Sequence of chain 1.E:
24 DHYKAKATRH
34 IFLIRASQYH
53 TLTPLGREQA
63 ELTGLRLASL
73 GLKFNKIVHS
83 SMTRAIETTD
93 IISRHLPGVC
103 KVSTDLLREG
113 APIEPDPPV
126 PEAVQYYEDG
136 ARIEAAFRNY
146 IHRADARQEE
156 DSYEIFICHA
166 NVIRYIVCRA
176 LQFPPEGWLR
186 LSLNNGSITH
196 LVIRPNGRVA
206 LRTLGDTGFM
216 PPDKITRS

Sequence of chain 1.L:
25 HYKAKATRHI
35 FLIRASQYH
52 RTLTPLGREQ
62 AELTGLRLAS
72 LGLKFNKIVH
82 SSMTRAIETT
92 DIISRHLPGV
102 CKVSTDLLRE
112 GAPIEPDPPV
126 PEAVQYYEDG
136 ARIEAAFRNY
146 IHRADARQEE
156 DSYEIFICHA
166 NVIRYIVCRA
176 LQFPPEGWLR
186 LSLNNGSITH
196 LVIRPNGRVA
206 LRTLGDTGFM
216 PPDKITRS

A small-molecule ligand and the protein it binds are described below.
Small molecule (SMILES): CC(C)[C@H](NC(=O)CN)C(=O)N[C@@H](CC1=CN=C2C=CC=CC12)C(=O)N[C@@H](CC(=O)O)C(=O)N1CCC[C@H]1C(=O)N[C@@H](CC(N)=O)C(=O)N[C@@H](CC1=CN=C2C=CC=CC12)C(=O)N[C@@H](CC(=O)O)C(=O)N[C@@H](CCCN=C(N)N)C(=O)N[C@@H](CCCN=C(N)N)C(=O)N[C@H](C=O)CCC(=O)O

Binding-site contacts:
Ligand atom O contacts residue ASP118 of chain 1.L at 3.1 Å (salt-bridge).
Ligand atom CB contacts residue ARG148 of chain 1.E at 3.6 Å.
Ligand atom CE3 contacts residue GLN177 of chain 1.E at 3.5 Å.
Ligand atom C contacts residue ASP118 of chain 1.L at 3.4 Å.
Ligand atom CD2 contacts residue GLN177 of chain 1.E at 3.5 Å.
Ligand atom CH2 contacts residue ALA175 of chain 1.E at 3.7 Å (hydrophobic).
Ligand atom CG contacts residue PRO119 of chain 1.L at 3.6 Å (hydrophobic).
Ligand atom CH2 contacts residue GLN177 of chain 1.E at 3.6 Å.
Ligand atom O contacts residue ARG185 of chain 1.L at 3.5 Å (salt-bridge).
Ligand atom CG contacts residue GLN177 of chain 1.E at 3.6 Å.
Ligand atom CA contacts residue GLN177 of chain 1.E at 3.6 Å.
Ligand atom NE contacts residue TYR132 of chain 1.K at 3.6 Å.
Ligand atom NH2 contacts residue HIS147 of chain 1.E at 3.6 Å (h-bond).
Ligand atom OD1 contacts residue ARG148 of chain 1.E at 3.1 Å (salt-bridge).
Ligand atom CZ3 contacts residue ILE146 of chain 1.E at 3.4 Å (hydrophobic).
Ligand atom N contacts residue GLN177 of chain 1.E at 3.0 Å (h-bond).
Ligand atom NH2 contacts residue GLU133 of chain 1.K at 2.7 Å (salt-bridge).
Ligand atom OD2 contacts residue ARG148 of chain 1.E at 3.0 Å (salt-bridge).
Ligand atom CZ contacts residue HIS147 of chain 1.E at 3.5 Å.
Ligand atom NE contacts residue HIS147 of chain 1.E at 3.5 Å.
Ligand atom N contacts residue ASP118 of chain 1.L at 2.9 Å (salt-bridge).
Ligand atom CA contacts residue ASP118 of chain 1.L at 3.0 Å.
Ligand atom CE3 contacts residue ARG185 of chain 1.L at 3.6 Å.
Ligand atom CE2 contacts residue GLN177 of chain 1.E at 3.5 Å.
Ligand atom O contacts residue ARG148 of chain 1.E at 2.9 Å (salt-bridge).
Ligand atom NE1 contacts residue GLY202 of chain 1.E at 2.8 Å (h-bond).
Ligand atom CB contacts residue GLN177 of chain 1.E at 3.5 Å.
Ligand atom CB contacts residue HIS147 of chain 1.E at 3.7 Å.
Ligand atom CG contacts residue ARG148 of chain 1.E at 3.5 Å.
Ligand atom CZ2 contacts residue GLY202 of chain 1.E at 3.2 Å.
Ligand atom CD1 contacts residue GLN177 of chain 1.E at 3.5 Å.
Ligand atom CZ3 contacts residue GLN177 of chain 1.E at 3.6 Å.
Ligand atom OD2 contacts residue HIS147 of chain 1.E at 3.7 Å.
Ligand atom CH2 contacts residue HIS147 of chain 1.E at 3.6 Å.
Ligand atom CZ2 contacts residue GLN177 of chain 1.E at 3.6 Å.
Ligand atom CG contacts residue TYR132 of chain 1.K at 3.4 Å (hydrophobic).
Ligand atom O contacts residue GLN177 of chain 1.E at 3.1 Å (h-bond).
Ligand atom NH1 contacts residue HIS147 of chain 1.E at 3.7 Å.
Ligand atom O contacts residue TYR132 of chain 1.K at 3.4 Å (h-bond).
Ligand atom CE2 contacts residue GLY202 of chain 1.E at 3.4 Å.

Sequence of chain 1.K:
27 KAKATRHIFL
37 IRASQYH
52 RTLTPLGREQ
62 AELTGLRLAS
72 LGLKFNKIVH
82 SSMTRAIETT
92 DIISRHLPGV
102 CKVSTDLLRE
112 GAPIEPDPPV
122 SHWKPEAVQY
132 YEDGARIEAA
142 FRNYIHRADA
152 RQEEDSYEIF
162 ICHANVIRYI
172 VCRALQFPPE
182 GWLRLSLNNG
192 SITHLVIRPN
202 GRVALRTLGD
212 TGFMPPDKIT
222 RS